A protein and the small-molecule ligand that binds it are described below.
Small molecule (SMILES): CON=C1NC(=O)C(Cc2ccc3ncccc3c2)=[SH]1

Binding-site contacts:
Ligand atom C10 contacts residue VAL64 of chain 1.A at 4.0 Å (hydrophobic).
Ligand atom O1 contacts residue ASP173 of chain 1.A at 2.9 Å (salt-bridge).
Ligand atom C8 contacts residue VAL64 of chain 1.A at 3.5 Å (hydrophobic).
Ligand atom C7 contacts residue ILE93 of chain 1.A at 3.8 Å (hydrophobic).
Ligand atom N contacts residue ASP173 of chain 1.A at 3.9 Å.
Ligand atom N1 contacts residue LYS66 of chain 1.A at 3.1 Å (salt-bridge).
Ligand atom C6 contacts residue GLU112 of chain 1.A at 3.9 Å.
Ligand atom S contacts residue ILE172 of chain 1.A at 4.0 Å.
Ligand atom O contacts residue ASP173 of chain 1.A at 4.0 Å.
Ligand atom C2 contacts residue LYS66 of chain 1.A at 4.0 Å.
Ligand atom C7 contacts residue GLU112 of chain 1.A at 3.3 Å.
Ligand atom C13 contacts residue VAL64 of chain 1.A at 3.9 Å (hydrophobic).
Ligand atom N contacts residue LYS66 of chain 1.A at 3.8 Å.
Ligand atom N2 contacts residue VAL114 of chain 1.A at 3.0 Å (h-bond).
Ligand atom C8 contacts residue VAL114 of chain 1.A at 4.0 Å (hydrophobic).
Ligand atom C1 contacts residue ASP173 of chain 1.A at 3.9 Å.
Ligand atom C4 contacts residue PHE111 of chain 1.A at 3.9 Å (hydrophobic).
Ligand atom N2 contacts residue HIS113 of chain 1.A at 3.9 Å.
Ligand atom C11 contacts residue VAL64 of chain 1.A at 4.0 Å (hydrophobic).
Ligand atom C5 contacts residue ILE172 of chain 1.A at 4.0 Å (hydrophobic).
Ligand atom O1 contacts residue PHE111 of chain 1.A at 3.5 Å.
Ligand atom O1 contacts residue ILE172 of chain 1.A at 3.8 Å.
Ligand atom S contacts residue VAL51 of chain 1.A at 3.9 Å.
Ligand atom N2 contacts residue VAL64 of chain 1.A at 3.5 Å.
Ligand atom C6 contacts residue ILE93 of chain 1.A at 3.6 Å (hydrophobic).
Ligand atom N1 contacts residue ASP173 of chain 1.A at 3.4 Å.
Ligand atom C4 contacts residue ILE172 of chain 1.A at 3.9 Å (hydrophobic).
Ligand atom C10 contacts residue LEU43 of chain 1.A at 3.8 Å (hydrophobic).
Ligand atom N contacts residue VAL51 of chain 1.A at 3.9 Å.
Ligand atom C11 contacts residue LEU43 of chain 1.A at 4.0 Å (hydrophobic).
Ligand atom C2 contacts residue ASP173 of chain 1.A at 3.3 Å.
Ligand atom C9 contacts residue VAL114 of chain 1.A at 3.2 Å (hydrophobic).
Ligand atom C2 contacts residue PHE111 of chain 1.A at 4.0 Å (hydrophobic).
Ligand atom C12 contacts residue VAL64 of chain 1.A at 3.8 Å (hydrophobic).
Ligand atom C6 contacts residue PHE111 of chain 1.A at 4.0 Å (hydrophobic).
Ligand atom C9 contacts residue HIS113 of chain 1.A at 3.7 Å.
Ligand atom C9 contacts residue VAL64 of chain 1.A at 3.7 Å (hydrophobic).
Ligand atom C6 contacts residue ILE172 of chain 1.A at 3.9 Å (hydrophobic).
Ligand atom C3 contacts residue ILE172 of chain 1.A at 3.8 Å (hydrophobic).
Ligand atom C1 contacts residue LYS66 of chain 1.A at 3.7 Å.

Sequence of chain 1.A:
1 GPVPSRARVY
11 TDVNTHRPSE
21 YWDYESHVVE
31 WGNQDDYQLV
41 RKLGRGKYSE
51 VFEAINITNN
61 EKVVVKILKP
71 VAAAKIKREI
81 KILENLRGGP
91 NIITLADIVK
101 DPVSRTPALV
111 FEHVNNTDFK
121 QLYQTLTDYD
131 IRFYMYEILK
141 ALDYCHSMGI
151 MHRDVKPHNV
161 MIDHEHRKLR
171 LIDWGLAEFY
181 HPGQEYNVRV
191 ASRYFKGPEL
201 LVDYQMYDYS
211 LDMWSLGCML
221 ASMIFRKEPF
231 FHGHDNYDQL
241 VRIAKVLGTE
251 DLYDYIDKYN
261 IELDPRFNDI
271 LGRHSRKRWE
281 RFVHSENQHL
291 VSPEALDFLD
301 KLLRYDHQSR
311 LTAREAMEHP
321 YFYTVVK